Sequence of chain 2.B:
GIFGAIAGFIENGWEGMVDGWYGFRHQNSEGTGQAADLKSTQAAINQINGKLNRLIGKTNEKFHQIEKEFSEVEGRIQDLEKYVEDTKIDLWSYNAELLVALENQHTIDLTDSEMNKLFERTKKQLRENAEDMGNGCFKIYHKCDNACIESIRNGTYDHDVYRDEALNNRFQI

This protein binds this small molecule.
Small molecule (SMILES): CC(=O)N[C@H]1[C@H](O[C@H]2[C@H](O)[C@@H](NC(C)=O)CO[C@@H]2CO)O[C@H](CO)[C@@H](O[C@@H]2O[C@H](CO[C@H]3O[C@H](CO)[C@@H](O)[C@H](O)[C@@H]3O)[C@@H](O)[C@H](O[C@H]3O[C@H](CO)[C@@H](O)[C@H](O)[C@@H]3O)[C@@H]2O)[C@@H]1O

Sequence of chain 2.A:
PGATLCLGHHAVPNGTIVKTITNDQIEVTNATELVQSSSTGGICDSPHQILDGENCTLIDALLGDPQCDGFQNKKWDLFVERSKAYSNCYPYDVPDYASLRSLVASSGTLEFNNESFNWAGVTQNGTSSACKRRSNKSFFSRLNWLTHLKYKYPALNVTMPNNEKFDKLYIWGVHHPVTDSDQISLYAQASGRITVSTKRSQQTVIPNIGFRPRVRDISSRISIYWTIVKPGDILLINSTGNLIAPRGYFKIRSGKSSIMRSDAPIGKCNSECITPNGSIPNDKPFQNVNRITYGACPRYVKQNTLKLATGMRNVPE

Binding-site contacts:
Ligand atom O4 contacts residue ILE56 of chain 2.B at 3.4 Å.
Ligand atom C8 contacts residue ASN32 of chain 2.A at 4.5 Å.
Ligand atom O5 contacts residue THR312 of chain 2.A at 3.1 Å (h-bond).
Ligand atom C6 contacts residue ILE56 of chain 2.B at 4.3 Å (hydrophobic).
Ligand atom C6 contacts residue THR312 of chain 2.A at 4.1 Å.
Ligand atom O6 contacts residue LEU52 of chain 2.B at 3.4 Å.
Ligand atom C4 contacts residue ASP285 of chain 2.A at 3.7 Å.
Ligand atom C5 contacts residue THR312 of chain 2.A at 4.2 Å.
Ligand atom O3 contacts residue ASP285 of chain 2.A at 4.2 Å.
Ligand atom C1 contacts residue THR312 of chain 2.A at 3.7 Å.
Ligand atom C3 contacts residue ASN32 of chain 2.A at 3.8 Å.
Ligand atom O6 contacts residue THR312 of chain 2.A at 4.4 Å.
Ligand atom O7 contacts residue ASN32 of chain 2.A at 3.5 Å (h-bond).
Ligand atom C6 contacts residue ASP285 of chain 2.A at 3.7 Å.
Ligand atom C4 contacts residue ASN32 of chain 2.A at 4.2 Å.
Ligand atom C5 contacts residue ASP285 of chain 2.A at 4.3 Å.
Ligand atom N2 contacts residue ASN32 of chain 2.A at 2.9 Å (h-bond).
Ligand atom O7 contacts residue THR34 of chain 2.A at 4.1 Å.
Ligand atom O4 contacts residue ASP285 of chain 2.A at 3.8 Å.
Ligand atom C7 contacts residue THR34 of chain 2.A at 4.3 Å.
Ligand atom C2 contacts residue ASN32 of chain 2.A at 2.5 Å.
Ligand atom C8 contacts residue THR34 of chain 2.A at 3.7 Å.
Ligand atom C6 contacts residue LEU52 of chain 2.B at 3.7 Å (hydrophobic).
Ligand atom C7 contacts residue ASN32 of chain 2.A at 3.4 Å.
Ligand atom O5 contacts residue ASN32 of chain 2.A at 2.3 Å (h-bond).
Ligand atom C5 contacts residue ASN32 of chain 2.A at 3.6 Å.
Ligand atom C1 contacts residue ALA33 of chain 2.A at 4.5 Å (hydrophobic).
Ligand atom C1 contacts residue ASN32 of chain 2.A at 1.4 Å.
Ligand atom C8 contacts residue ILE56 of chain 2.B at 4.3 Å (hydrophobic).